Binding-site contacts:
Ligand atom C02 contacts residue SER214 of chain 1.B at 3.8 Å.
Ligand atom O05 contacts residue PRO102 of chain 1.A at 3.6 Å (h-bond).
Ligand atom C13 contacts residue PRO102 of chain 1.B at 3.6 Å (hydrophobic).
Ligand atom O03 contacts residue ASN239 of chain 1.A at 3.4 Å (h-bond).
Ligand atom C12 contacts residue SER214 of chain 1.A at 3.5 Å.
Ligand atom C25 contacts residue PRO102 of chain 1.A at 3.4 Å (hydrophobic).
Ligand atom F26 contacts residue SER105 of chain 1.A at 3.2 Å.
Ligand atom F26 contacts residue PRO102 of chain 1.A at 3.2 Å.
Ligand atom C24 contacts residue LYS215 of chain 1.A at 3.8 Å.
Ligand atom C21 contacts residue ASN239 of chain 1.B at 3.5 Å.
Ligand atom O17 contacts residue LYS215 of chain 1.A at 3.1 Å.
Ligand atom C09 contacts residue LYS215 of chain 1.B at 3.5 Å.
Ligand atom C19 contacts residue ILE89 of chain 1.A at 3.8 Å (hydrophobic).
Ligand atom C23 contacts residue PRO102 of chain 1.B at 3.7 Å (hydrophobic).
Ligand atom C13 contacts residue SER214 of chain 1.A at 3.8 Å.
Ligand atom C09 contacts residue PRO102 of chain 1.B at 3.6 Å (hydrophobic).
Ligand atom O03 contacts residue SER214 of chain 1.B at 2.8 Å (h-bond).
Ligand atom N01 contacts residue PHE103 of chain 1.A at 3.1 Å (h-bond).
Ligand atom C07 contacts residue LYS215 of chain 1.B at 3.3 Å.
Ligand atom C22 contacts residue LEU236 of chain 1.B at 3.1 Å (hydrophobic).
Ligand atom C20 contacts residue ILE89 of chain 1.A at 3.2 Å (hydrophobic).
Ligand atom C22 contacts residue VAL235 of chain 1.B at 3.8 Å (hydrophobic).
Ligand atom O16 contacts residue PRO102 of chain 1.A at 3.2 Å.
Ligand atom F08 contacts residue GLY216 of chain 1.B at 3.0 Å.
Ligand atom C21 contacts residue LEU236 of chain 1.B at 3.4 Å (hydrophobic).
Ligand atom C09 contacts residue SER105 of chain 1.B at 3.8 Å.
Ligand atom C25 contacts residue SER105 of chain 1.A at 3.8 Å.
Ligand atom C23 contacts residue LEU236 of chain 1.B at 3.8 Å (hydrophobic).
Ligand atom F26 contacts residue MET104 of chain 1.A at 2.9 Å.
Ligand atom C20 contacts residue ASN239 of chain 1.B at 3.6 Å.
Ligand atom C22 contacts residue ASN239 of chain 1.B at 3.4 Å.
Ligand atom C02 contacts residue ASN239 of chain 1.A at 3.8 Å.
Ligand atom F26 contacts residue GLY216 of chain 1.A at 3.6 Å.
Ligand atom O16 contacts residue LYS101 of chain 1.B at 3.6 Å.
Ligand atom N01 contacts residue ASN239 of chain 1.A at 3.3 Å (h-bond).
Ligand atom C06 contacts residue PRO102 of chain 1.A at 3.7 Å (hydrophobic).
Ligand atom N14 contacts residue PRO102 of chain 1.B at 2.9 Å (h-bond).
Ligand atom F08 contacts residue LYS215 of chain 1.B at 2.5 Å.
Ligand atom O16 contacts residue PRO102 of chain 1.B at 3.2 Å.
Ligand atom O17 contacts residue GLY216 of chain 1.A at 2.8 Å (h-bond).

The small molecule below binds the protein below.
Small molecule (SMILES): NC(=O)COc1c(F)cc(SCCNS(=O)(=O)c2ccccc2)cc1F

Sequence of chain 1.B:
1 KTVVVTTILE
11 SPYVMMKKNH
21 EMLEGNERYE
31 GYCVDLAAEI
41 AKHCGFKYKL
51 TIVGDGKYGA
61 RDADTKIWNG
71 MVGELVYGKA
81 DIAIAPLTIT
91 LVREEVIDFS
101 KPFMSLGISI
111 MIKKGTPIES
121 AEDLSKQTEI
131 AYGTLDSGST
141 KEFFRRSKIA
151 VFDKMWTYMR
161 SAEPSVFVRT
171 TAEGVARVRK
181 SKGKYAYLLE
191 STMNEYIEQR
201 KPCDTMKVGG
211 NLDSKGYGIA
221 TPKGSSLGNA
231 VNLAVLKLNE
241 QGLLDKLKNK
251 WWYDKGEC

Sequence of chain 1.A:
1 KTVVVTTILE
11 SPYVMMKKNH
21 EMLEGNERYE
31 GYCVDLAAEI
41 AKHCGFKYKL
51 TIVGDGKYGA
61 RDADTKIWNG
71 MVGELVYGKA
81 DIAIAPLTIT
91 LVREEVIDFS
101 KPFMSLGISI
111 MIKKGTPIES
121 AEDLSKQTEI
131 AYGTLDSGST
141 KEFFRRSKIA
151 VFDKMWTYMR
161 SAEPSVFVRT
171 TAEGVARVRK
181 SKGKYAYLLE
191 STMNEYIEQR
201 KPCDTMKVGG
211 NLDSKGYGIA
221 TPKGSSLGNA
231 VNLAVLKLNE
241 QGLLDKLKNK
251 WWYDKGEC